The protein below binds the small molecule below.
Small molecule (SMILES): CC(=O)N[C@@H]1[C@@H](O)[C@H](O)[C@@H](CO)O[C@H]1O

Binding-site contacts:
Ligand atom N2 contacts residue ASN15 of chain 1.G at 3.0 Å (h-bond).
Ligand atom C8 contacts residue SER16 of chain 1.G at 3.9 Å.
Ligand atom C1 contacts residue ASN15 of chain 1.G at 1.5 Å.
Ligand atom C5 contacts residue ASN15 of chain 1.G at 3.8 Å.
Ligand atom C2 contacts residue ASN15 of chain 1.G at 2.5 Å.
Ligand atom O5 contacts residue ASN15 of chain 1.G at 2.5 Å (h-bond).
Ligand atom C8 contacts residue ASN15 of chain 1.G at 3.3 Å.
Ligand atom O7 contacts residue ASN15 of chain 1.G at 3.5 Å (h-bond).
Ligand atom C7 contacts residue ASN15 of chain 1.G at 3.4 Å.
Ligand atom C4 contacts residue ASN15 of chain 1.G at 4.4 Å.
Ligand atom C3 contacts residue ASN15 of chain 1.G at 3.9 Å.

Sequence of chain 1.G:
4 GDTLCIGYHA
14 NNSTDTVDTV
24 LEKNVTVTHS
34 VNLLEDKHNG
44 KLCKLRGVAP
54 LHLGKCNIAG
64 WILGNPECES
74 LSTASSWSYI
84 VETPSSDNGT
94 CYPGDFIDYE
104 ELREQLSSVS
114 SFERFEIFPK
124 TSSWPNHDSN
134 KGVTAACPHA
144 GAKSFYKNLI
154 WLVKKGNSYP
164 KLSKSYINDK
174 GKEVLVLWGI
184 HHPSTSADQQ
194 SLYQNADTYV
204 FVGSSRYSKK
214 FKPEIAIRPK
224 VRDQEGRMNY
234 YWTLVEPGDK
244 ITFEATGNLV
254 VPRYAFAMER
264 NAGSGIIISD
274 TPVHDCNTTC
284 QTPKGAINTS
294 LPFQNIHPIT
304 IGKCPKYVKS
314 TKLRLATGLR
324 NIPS